This small molecule binds to this protein.
Small molecule (SMILES): C=C(C)CCO[P](=O)(O)OP(=O)(O)O

Sequence of chain 1.B:
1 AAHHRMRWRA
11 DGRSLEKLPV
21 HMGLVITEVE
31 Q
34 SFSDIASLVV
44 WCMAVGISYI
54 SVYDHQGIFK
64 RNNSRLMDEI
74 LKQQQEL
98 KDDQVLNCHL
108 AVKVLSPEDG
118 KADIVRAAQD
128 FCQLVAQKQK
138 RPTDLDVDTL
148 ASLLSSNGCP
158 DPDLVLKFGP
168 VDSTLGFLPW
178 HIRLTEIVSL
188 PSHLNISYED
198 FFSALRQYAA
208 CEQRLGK

Binding-site contacts:
Ligand atom C1 contacts residue GLY35 of chain 1.A at 3.7 Å.
Ligand atom O1A contacts residue ARG85 of chain 1.A at 2.7 Å (salt-bridge).
Ligand atom O2A contacts residue MG1 of chain 1.C at 2.4 Å.
Ligand atom O3B contacts residue MG1 of chain 1.C at 2.3 Å.
Ligand atom C1 contacts residue ASP34 of chain 1.A at 3.5 Å.
Ligand atom PB contacts residue ARG38 of chain 1.A at 3.6 Å.
Ligand atom PB contacts residue MG1 of chain 1.C at 3.1 Å.
Ligand atom O2A contacts residue ARG85 of chain 1.A at 3.1 Å (salt-bridge).
Ligand atom PB contacts residue GLY35 of chain 1.A at 3.6 Å.
Ligand atom O2B contacts residue ARG37 of chain 1.A at 3.4 Å (salt-bridge).
Ligand atom O3A contacts residue ASN36 of chain 1.A at 3.2 Å (h-bond).
Ligand atom O1 contacts residue GLY35 of chain 1.A at 3.1 Å (h-bond).
Ligand atom PA contacts residue MG1 of chain 1.C at 3.8 Å.
Ligand atom O3B contacts residue ARG38 of chain 1.A at 2.7 Å (salt-bridge).
Ligand atom O2A contacts residue IPE1 of chain 1.E at 2.9 Å (h-bond).
Ligand atom PA contacts residue ASP34 of chain 1.A at 3.8 Å.
Ligand atom O2B contacts residue GLY35 of chain 1.A at 3.1 Å.
Ligand atom C2 contacts residue MET33 of chain 1.A at 3.6 Å (hydrophobic).
Ligand atom C1 contacts residue MET33 of chain 1.A at 3.0 Å (hydrophobic).
Ligand atom O3B contacts residue ASP34 of chain 1.A at 2.5 Å (salt-bridge).
Ligand atom O3A contacts residue ARG37 of chain 1.A at 2.9 Å (salt-bridge).
Ligand atom C5 contacts residue IPE1 of chain 1.E at 3.4 Å.
Ligand atom O1 contacts residue ASN36 of chain 1.A at 3.1 Å (h-bond).
Ligand atom C4 contacts residue ALA77 of chain 1.A at 3.1 Å (hydrophobic).
Ligand atom C5 contacts residue ASN82 of chain 1.A at 3.6 Å.
Ligand atom C5 contacts residue ARG85 of chain 1.A at 3.5 Å.
Ligand atom O3A contacts residue GLY35 of chain 1.A at 3.7 Å.
Ligand atom O1A contacts residue ARG37 of chain 1.A at 3.5 Å.
Ligand atom O1B contacts residue ARG37 of chain 1.A at 3.0 Å (salt-bridge).
Ligand atom PB contacts residue ASP34 of chain 1.A at 3.8 Å.
Ligand atom C1 contacts residue IPE1 of chain 1.E at 3.7 Å.
Ligand atom C3 contacts residue IPE1 of chain 1.E at 3.8 Å.
Ligand atom O2B contacts residue ASN36 of chain 1.A at 3.7 Å.
Ligand atom O3B contacts residue GLY35 of chain 1.A at 3.2 Å (h-bond).
Ligand atom O2A contacts residue ASP34 of chain 1.A at 2.9 Å (salt-bridge).
Ligand atom O2B contacts residue ARG38 of chain 1.A at 2.8 Å (salt-bridge).
Ligand atom O1 contacts residue ASP34 of chain 1.A at 3.6 Å (salt-bridge).
Ligand atom C2 contacts residue ASN36 of chain 1.A at 3.7 Å.
Ligand atom O1A contacts residue HIS51 of chain 1.A at 3.2 Å (h-bond).
Ligand atom O1B contacts residue MG1 of chain 1.C at 3.0 Å.

Sequence of chain 1.A:
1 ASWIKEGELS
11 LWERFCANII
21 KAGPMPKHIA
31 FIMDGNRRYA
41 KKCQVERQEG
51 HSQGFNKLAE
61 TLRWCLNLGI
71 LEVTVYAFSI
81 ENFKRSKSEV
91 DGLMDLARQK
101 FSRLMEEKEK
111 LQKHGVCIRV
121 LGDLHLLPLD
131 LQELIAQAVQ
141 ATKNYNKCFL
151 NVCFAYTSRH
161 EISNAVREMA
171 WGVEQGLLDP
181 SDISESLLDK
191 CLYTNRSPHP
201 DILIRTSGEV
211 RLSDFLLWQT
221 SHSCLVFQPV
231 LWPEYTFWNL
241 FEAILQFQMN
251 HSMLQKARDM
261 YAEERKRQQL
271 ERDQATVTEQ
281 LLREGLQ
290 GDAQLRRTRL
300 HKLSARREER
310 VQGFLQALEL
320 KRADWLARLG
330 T